A small-molecule ligand and the protein it binds are described below.
Small molecule (SMILES): CC(=O)N[C@H]1[C@H](O[C@H]2[C@H](O)[C@@H](NC(C)=O)CO[C@@H]2CO)O[C@H](CO)[C@@H](O)[C@@H]1O

Binding-site contacts:
Ligand atom O5 contacts residue ASN124 of chain 1.E at 2.3 Å (h-bond).
Ligand atom C3 contacts residue ASN124 of chain 1.E at 3.7 Å.
Ligand atom C1 contacts residue ASN124 of chain 1.E at 1.3 Å.
Ligand atom C7 contacts residue GLN175 of chain 1.E at 3.8 Å.
Ligand atom C5 contacts residue ASN124 of chain 1.E at 3.5 Å.
Ligand atom C8 contacts residue NAG2 of chain 1.VA at 3.5 Å.
Ligand atom C8 contacts residue ASN124 of chain 1.E at 4.0 Å.
Ligand atom N2 contacts residue GLN175 of chain 1.E at 4.1 Å.
Ligand atom C8 contacts residue NAG1 of chain 1.VA at 4.1 Å.
Ligand atom C4 contacts residue ASN124 of chain 1.E at 4.1 Å.
Ligand atom C7 contacts residue ASN124 of chain 1.E at 3.6 Å.
Ligand atom O7 contacts residue GLN175 of chain 1.E at 2.8 Å (h-bond).
Ligand atom N2 contacts residue ASN124 of chain 1.E at 2.9 Å (h-bond).
Ligand atom O7 contacts residue ASN124 of chain 1.E at 4.1 Å.
Ligand atom C2 contacts residue ASN124 of chain 1.E at 2.5 Å.

Sequence of chain 1.E:
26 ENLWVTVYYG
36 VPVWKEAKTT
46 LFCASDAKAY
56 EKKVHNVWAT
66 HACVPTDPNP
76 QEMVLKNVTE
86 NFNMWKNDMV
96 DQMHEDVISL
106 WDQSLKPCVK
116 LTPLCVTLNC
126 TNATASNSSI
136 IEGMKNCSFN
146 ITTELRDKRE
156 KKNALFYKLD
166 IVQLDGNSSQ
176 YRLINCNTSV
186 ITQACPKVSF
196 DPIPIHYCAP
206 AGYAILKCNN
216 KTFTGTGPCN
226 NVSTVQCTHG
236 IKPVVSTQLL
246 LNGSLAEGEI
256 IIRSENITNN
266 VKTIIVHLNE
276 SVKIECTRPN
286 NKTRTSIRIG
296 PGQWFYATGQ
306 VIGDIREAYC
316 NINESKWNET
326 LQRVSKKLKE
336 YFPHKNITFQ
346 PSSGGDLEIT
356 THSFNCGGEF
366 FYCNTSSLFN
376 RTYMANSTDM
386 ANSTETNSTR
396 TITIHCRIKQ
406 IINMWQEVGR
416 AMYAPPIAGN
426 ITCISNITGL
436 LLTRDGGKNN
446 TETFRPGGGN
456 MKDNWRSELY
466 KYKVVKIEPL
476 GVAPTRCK